A protein and the small-molecule ligand that binds it are described below.
Small molecule (SMILES): OC[C@H]1O[C@H](O[C@H]2[C@H](O)[C@@H](O)[C@@H](O)O[C@@H]2CO)[C@H](O)[C@@H](O)[C@@H]1O

Binding-site contacts:
Ligand atom C1 contacts residue TYR156 of chain 1.A at 3.5 Å (hydrophobic).
Ligand atom C6 contacts residue TYR156 of chain 1.A at 3.8 Å (hydrophobic).
Ligand atom C2 contacts residue GLU112 of chain 1.A at 3.6 Å.
Ligand atom O2 contacts residue ALA64 of chain 1.A at 3.1 Å.
Ligand atom C2 contacts residue ASP66 of chain 1.A at 3.2 Å.
Ligand atom O2 contacts residue LYS16 of chain 1.A at 2.7 Å (salt-bridge).
Ligand atom O1 contacts residue ASP15 of chain 1.A at 2.4 Å (salt-bridge).
Ligand atom C4 contacts residue TYR156 of chain 1.A at 3.8 Å (hydrophobic).
Ligand atom O2 contacts residue GLU112 of chain 1.A at 3.6 Å.
Ligand atom O4 contacts residue ARG67 of chain 1.A at 2.6 Å (salt-bridge).
Ligand atom O6 contacts residue TYR156 of chain 1.A at 3.0 Å (h-bond).
Ligand atom C3 contacts residue ARG67 of chain 1.A at 3.9 Å.
Ligand atom O5 contacts residue TYR156 of chain 1.A at 3.4 Å.
Ligand atom O3 contacts residue ALA64 of chain 1.A at 3.3 Å.
Ligand atom O3 contacts residue GLU112 of chain 1.A at 3.5 Å (salt-bridge).
Ligand atom O3 contacts residue TRP63 of chain 1.A at 3.3 Å (h-bond).
Ligand atom O3 contacts residue ASP66 of chain 1.A at 2.5 Å (salt-bridge).
Ligand atom O1 contacts residue LYS16 of chain 1.A at 3.6 Å.
Ligand atom O6 contacts residue ARG345 of chain 1.A at 3.9 Å.
Ligand atom C4 contacts residue ARG67 of chain 1.A at 3.6 Å.
Ligand atom O3 contacts residue TRP341 of chain 1.A at 3.8 Å.
Ligand atom C6 contacts residue PRO155 of chain 1.A at 3.9 Å (hydrophobic).
Ligand atom C6 contacts residue ARG345 of chain 1.A at 3.7 Å.
Ligand atom C6 contacts residue TRP341 of chain 1.A at 3.7 Å (hydrophobic).
Ligand atom O4 contacts residue ARG345 of chain 1.A at 3.8 Å.
Ligand atom C2 contacts residue LYS16 of chain 1.A at 3.4 Å.
Ligand atom C3 contacts residue TRP63 of chain 1.A at 3.6 Å (hydrophobic).
Ligand atom O2 contacts residue ASP66 of chain 1.A at 2.7 Å (salt-bridge).
Ligand atom O4 contacts residue TRP341 of chain 1.A at 3.9 Å.
Ligand atom O6 contacts residue PRO155 of chain 1.A at 3.3 Å.
Ligand atom O3 contacts residue ARG67 of chain 1.A at 2.9 Å (salt-bridge).
Ligand atom C3 contacts residue ASP66 of chain 1.A at 3.4 Å.
Ligand atom O6 contacts residue GLU154 of chain 1.A at 2.7 Å (salt-bridge).
Ligand atom O1 contacts residue ASN13 of chain 1.A at 3.2 Å (h-bond).
Ligand atom C1 contacts residue ASP15 of chain 1.A at 3.4 Å.
Ligand atom C4 contacts residue TRP341 of chain 1.A at 3.5 Å (hydrophobic).
Ligand atom O2 contacts residue TRP63 of chain 1.A at 3.1 Å (h-bond).
Ligand atom C6 contacts residue GLU154 of chain 1.A at 3.4 Å.
Ligand atom C1 contacts residue LYS16 of chain 1.A at 3.7 Å.
Ligand atom C1 contacts residue TRP231 of chain 1.A at 3.9 Å (hydrophobic).

Sequence of chain 1.A:
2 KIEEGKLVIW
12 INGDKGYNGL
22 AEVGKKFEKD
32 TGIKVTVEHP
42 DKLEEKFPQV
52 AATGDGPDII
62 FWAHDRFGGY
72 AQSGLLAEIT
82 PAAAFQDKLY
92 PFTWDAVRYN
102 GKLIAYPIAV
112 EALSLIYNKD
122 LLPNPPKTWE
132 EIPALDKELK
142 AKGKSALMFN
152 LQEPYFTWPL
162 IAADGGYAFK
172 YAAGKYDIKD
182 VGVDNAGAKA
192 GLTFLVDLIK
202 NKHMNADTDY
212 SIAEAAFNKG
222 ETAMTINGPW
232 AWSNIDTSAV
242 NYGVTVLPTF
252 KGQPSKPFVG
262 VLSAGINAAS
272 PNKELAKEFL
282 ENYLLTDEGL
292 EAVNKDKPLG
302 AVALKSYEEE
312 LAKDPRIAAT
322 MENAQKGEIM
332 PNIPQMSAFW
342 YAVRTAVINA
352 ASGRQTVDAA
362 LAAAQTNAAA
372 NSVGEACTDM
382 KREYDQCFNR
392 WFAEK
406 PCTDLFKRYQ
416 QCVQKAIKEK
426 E